This small molecule binds to this protein.
Small molecule (SMILES): CC(=O)N[C@@H]1[C@@H](O)[C@H](O)[C@@H](CO)O[C@H]1O

Sequence of chain 1.A:
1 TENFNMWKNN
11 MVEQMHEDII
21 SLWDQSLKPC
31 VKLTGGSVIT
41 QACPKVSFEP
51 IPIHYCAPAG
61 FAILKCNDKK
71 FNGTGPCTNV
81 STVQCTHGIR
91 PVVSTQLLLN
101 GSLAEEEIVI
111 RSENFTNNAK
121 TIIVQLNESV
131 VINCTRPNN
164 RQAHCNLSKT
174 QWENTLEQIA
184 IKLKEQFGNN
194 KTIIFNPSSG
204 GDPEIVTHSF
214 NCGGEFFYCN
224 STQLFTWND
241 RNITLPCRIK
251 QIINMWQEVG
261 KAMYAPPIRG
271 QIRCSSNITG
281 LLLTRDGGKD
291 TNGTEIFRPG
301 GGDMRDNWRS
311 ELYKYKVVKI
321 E

Binding-site contacts:
Ligand atom C1 contacts residue ASN79 of chain 1.A at 1.4 Å.
Ligand atom O7 contacts residue THR78 of chain 1.A at 3.4 Å (h-bond).
Ligand atom C3 contacts residue ASN79 of chain 1.A at 3.5 Å.
Ligand atom C7 contacts residue ASN79 of chain 1.A at 3.6 Å.
Ligand atom C8 contacts residue LYS69 of chain 1.A at 3.6 Å.
Ligand atom C8 contacts residue ASP68 of chain 1.A at 4.4 Å.
Ligand atom C2 contacts residue LYS69 of chain 1.A at 4.3 Å.
Ligand atom O7 contacts residue ASN79 of chain 1.A at 3.9 Å.
Ligand atom C7 contacts residue LYS69 of chain 1.A at 4.4 Å.
Ligand atom N2 contacts residue ASN79 of chain 1.A at 2.5 Å (h-bond).
Ligand atom N2 contacts residue LYS69 of chain 1.A at 4.2 Å.
Ligand atom C5 contacts residue ASN79 of chain 1.A at 3.6 Å.
Ligand atom O5 contacts residue ASN79 of chain 1.A at 2.4 Å (h-bond).
Ligand atom C4 contacts residue ASN79 of chain 1.A at 4.1 Å.
Ligand atom O3 contacts residue LYS69 of chain 1.A at 4.2 Å.
Ligand atom C2 contacts residue ASN79 of chain 1.A at 2.1 Å.
Ligand atom C7 contacts residue THR78 of chain 1.A at 4.2 Å.